The protein below binds the small molecule below.
Small molecule (SMILES): OC[C@H]1O[C@@H](O[C@H]2[C@H](O)[C@H](O)[C@H](O[C@H]3[C@H](O)[C@H](O)[C@H](O)O[C@@H]3CO)O[C@@H]2CO)[C@@H](O)[C@@H](O)[C@@H]1O

Binding-site contacts:
Ligand atom C5 contacts residue PHE144 of chain 1.C at 3.9 Å (hydrophobic).
Ligand atom C6 contacts residue TRP326 of chain 1.C at 3.5 Å (hydrophobic).
Ligand atom O3 contacts residue ASN110 of chain 1.C at 3.5 Å (h-bond).
Ligand atom C2 contacts residue SER41 of chain 1.C at 3.3 Å.
Ligand atom C1 contacts residue TRP326 of chain 1.C at 3.8 Å (hydrophobic).
Ligand atom O6 contacts residue LEU192 of chain 1.C at 3.4 Å.
Ligand atom C6 contacts residue HIS193 of chain 1.C at 4.0 Å.
Ligand atom O3 contacts residue HIS193 of chain 1.C at 3.8 Å.
Ligand atom C1 contacts residue HIS193 of chain 1.C at 3.5 Å.
Ligand atom C5 contacts residue SER46 of chain 1.C at 3.6 Å.
Ligand atom C2 contacts residue GLU324 of chain 1.C at 3.5 Å.
Ligand atom C6 contacts residue ASN110 of chain 1.C at 3.9 Å.
Ligand atom O2 contacts residue SER41 of chain 1.C at 2.3 Å (h-bond).
Ligand atom C6 contacts residue VAL109 of chain 1.C at 4.1 Å (hydrophobic).
Ligand atom O2 contacts residue HIS193 of chain 1.C at 2.9 Å (h-bond).
Ligand atom C1 contacts residue SER41 of chain 1.C at 4.1 Å.
Ligand atom O6 contacts residue GLY80 of chain 1.C at 3.4 Å.
Ligand atom C4 contacts residue TRP326 of chain 1.C at 4.1 Å (hydrophobic).
Ligand atom O6 contacts residue ASP190 of chain 1.C at 3.8 Å.
Ligand atom O5 contacts residue SER46 of chain 1.C at 4.0 Å.
Ligand atom O2 contacts residue GLU324 of chain 1.C at 2.7 Å (salt-bridge).
Ligand atom O4 contacts residue SER41 of chain 1.C at 3.5 Å.
Ligand atom C3 contacts residue GLY81 of chain 1.C at 4.0 Å.
Ligand atom C3 contacts residue TRP326 of chain 1.C at 4.0 Å (hydrophobic).
Ligand atom O2 contacts residue TRP326 of chain 1.C at 3.8 Å.
Ligand atom C6 contacts residue GLY80 of chain 1.C at 3.6 Å.
Ligand atom C5 contacts residue HIS193 of chain 1.C at 3.9 Å.
Ligand atom C1 contacts residue SER46 of chain 1.C at 3.6 Å.
Ligand atom C5 contacts residue TRP326 of chain 1.C at 3.6 Å (hydrophobic).
Ligand atom O4 contacts residue TRP326 of chain 1.C at 3.6 Å.
Ligand atom C4 contacts residue LEU192 of chain 1.C at 3.9 Å (hydrophobic).
Ligand atom O6 contacts residue HIS193 of chain 1.C at 3.1 Å.
Ligand atom O5 contacts residue HIS193 of chain 1.C at 3.0 Å.
Ligand atom C2 contacts residue HIS193 of chain 1.C at 3.7 Å.
Ligand atom O4 contacts residue HIS193 of chain 1.C at 3.2 Å (h-bond).
Ligand atom O5 contacts residue TRP326 of chain 1.C at 3.9 Å.
Ligand atom C2 contacts residue GLY81 of chain 1.C at 3.9 Å.
Ligand atom O3 contacts residue GLY81 of chain 1.C at 3.6 Å.
Ligand atom O6 contacts residue ASN110 of chain 1.C at 3.1 Å (h-bond).
Ligand atom O6 contacts residue VAL109 of chain 1.C at 2.8 Å (h-bond).

Sequence of chain 1.C:
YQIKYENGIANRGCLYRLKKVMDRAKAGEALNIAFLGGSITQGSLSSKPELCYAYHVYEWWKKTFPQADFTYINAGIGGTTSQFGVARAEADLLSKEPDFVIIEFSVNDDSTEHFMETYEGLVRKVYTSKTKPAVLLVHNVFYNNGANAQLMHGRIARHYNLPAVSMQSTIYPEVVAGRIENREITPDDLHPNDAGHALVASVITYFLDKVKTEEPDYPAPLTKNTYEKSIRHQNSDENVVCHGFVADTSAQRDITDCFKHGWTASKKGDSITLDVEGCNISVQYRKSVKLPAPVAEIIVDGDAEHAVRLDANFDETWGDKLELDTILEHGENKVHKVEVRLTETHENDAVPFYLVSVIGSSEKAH